Sequence of chain 1.E:
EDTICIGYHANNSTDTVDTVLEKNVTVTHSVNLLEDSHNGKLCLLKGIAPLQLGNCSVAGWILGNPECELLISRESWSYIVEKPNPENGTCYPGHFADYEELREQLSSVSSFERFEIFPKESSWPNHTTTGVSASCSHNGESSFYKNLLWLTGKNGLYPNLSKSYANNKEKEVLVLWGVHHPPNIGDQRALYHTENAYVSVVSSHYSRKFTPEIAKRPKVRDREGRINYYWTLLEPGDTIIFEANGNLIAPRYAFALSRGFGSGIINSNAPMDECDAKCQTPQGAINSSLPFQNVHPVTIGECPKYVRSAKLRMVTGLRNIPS

Binding-site contacts:
Ligand atom C4 contacts residue ASN24 of chain 1.E at 4.3 Å.
Ligand atom O7 contacts residue ASN24 of chain 1.E at 3.1 Å (h-bond).
Ligand atom C1 contacts residue ASN24 of chain 1.E at 1.4 Å.
Ligand atom C3 contacts residue ASN24 of chain 1.E at 3.8 Å.
Ligand atom C7 contacts residue ASN24 of chain 1.E at 3.2 Å.
Ligand atom C8 contacts residue ASN24 of chain 1.E at 4.3 Å.
Ligand atom O5 contacts residue ASN24 of chain 1.E at 2.4 Å (h-bond).
Ligand atom C1 contacts residue LYS23 of chain 1.E at 4.4 Å.
Ligand atom C5 contacts residue ASN24 of chain 1.E at 3.7 Å.
Ligand atom C2 contacts residue ASN24 of chain 1.E at 2.5 Å.
Ligand atom N2 contacts residue ASN24 of chain 1.E at 2.9 Å (h-bond).

A protein and the small-molecule ligand that binds it are described below.
Small molecule (SMILES): CC(=O)N[C@@H]1[C@@H](O)[C@H](O)[C@@H](CO)O[C@H]1O